Binding-site contacts:
Ligand atom O3 contacts residue ALA158 of chain 1.C at 4.4 Å.
Ligand atom C3 contacts residue ASN159 of chain 1.C at 3.8 Å.
Ligand atom C1 contacts residue ASN159 of chain 1.C at 1.6 Å.
Ligand atom C7 contacts residue ALA158 of chain 1.C at 3.8 Å (hydrophobic).
Ligand atom N2 contacts residue ASN159 of chain 1.C at 2.9 Å.
Ligand atom O7 contacts residue ALA158 of chain 1.C at 2.9 Å.
Ligand atom C5 contacts residue ASN159 of chain 1.C at 3.8 Å.
Ligand atom C4 contacts residue ASN159 of chain 1.C at 4.1 Å.
Ligand atom C8 contacts residue ASN159 of chain 1.C at 3.5 Å.
Ligand atom C2 contacts residue ASN159 of chain 1.C at 2.5 Å.
Ligand atom O3 contacts residue ASN159 of chain 1.C at 4.3 Å.
Ligand atom C7 contacts residue ASN159 of chain 1.C at 2.6 Å.
Ligand atom O5 contacts residue ASN159 of chain 1.C at 2.4 Å (h-bond).
Ligand atom C2 contacts residue ALA158 of chain 1.C at 3.6 Å (hydrophobic).
Ligand atom C1 contacts residue ALA158 of chain 1.C at 4.3 Å (hydrophobic).
Ligand atom N2 contacts residue ALA158 of chain 1.C at 4.1 Å.
Ligand atom C3 contacts residue ALA158 of chain 1.C at 4.5 Å (hydrophobic).
Ligand atom O7 contacts residue ASN159 of chain 1.C at 1.7 Å.

This protein binds this small molecule.
Small molecule (SMILES): CC(=O)N[C@@H]1[C@@H](O)[C@H](O)[C@@H](CO)O[C@H]1O

Sequence of chain 1.C:
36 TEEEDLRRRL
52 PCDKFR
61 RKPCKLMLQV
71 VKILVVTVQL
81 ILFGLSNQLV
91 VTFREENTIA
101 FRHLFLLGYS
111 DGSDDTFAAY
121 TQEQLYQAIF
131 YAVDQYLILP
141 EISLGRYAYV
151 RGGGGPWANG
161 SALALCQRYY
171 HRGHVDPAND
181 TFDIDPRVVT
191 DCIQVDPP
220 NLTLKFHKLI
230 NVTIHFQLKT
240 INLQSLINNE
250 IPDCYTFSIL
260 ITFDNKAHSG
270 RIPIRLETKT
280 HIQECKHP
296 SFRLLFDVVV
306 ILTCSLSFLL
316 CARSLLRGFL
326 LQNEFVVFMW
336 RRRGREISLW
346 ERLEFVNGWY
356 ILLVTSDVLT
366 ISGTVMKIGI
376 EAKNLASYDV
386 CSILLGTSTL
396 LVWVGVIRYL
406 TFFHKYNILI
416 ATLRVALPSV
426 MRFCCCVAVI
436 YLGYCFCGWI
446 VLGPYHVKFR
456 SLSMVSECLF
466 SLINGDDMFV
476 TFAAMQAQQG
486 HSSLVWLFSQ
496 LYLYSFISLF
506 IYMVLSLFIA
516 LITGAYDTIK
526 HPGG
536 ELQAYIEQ